Sequence of chain 27.F:
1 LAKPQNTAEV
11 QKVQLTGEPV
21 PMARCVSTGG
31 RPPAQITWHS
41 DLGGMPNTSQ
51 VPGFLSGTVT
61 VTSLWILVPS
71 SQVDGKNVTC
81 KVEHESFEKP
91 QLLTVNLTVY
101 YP

Binding-site contacts:
Ligand atom C4 contacts residue ASN77 of chain 27.F at 4.2 Å.
Ligand atom O6 contacts residue THR94 of chain 27.F at 4.0 Å.
Ligand atom C6 contacts residue THR94 of chain 27.F at 4.0 Å.
Ligand atom O5 contacts residue THR94 of chain 27.F at 3.8 Å.
Ligand atom C1 contacts residue ASN77 of chain 27.F at 1.5 Å.
Ligand atom C7 contacts residue ASN77 of chain 27.F at 2.7 Å.
Ligand atom C2 contacts residue ASN77 of chain 27.F at 2.3 Å.
Ligand atom C5 contacts residue NAG1 of chain 27.L at 4.5 Å.
Ligand atom C3 contacts residue ASN77 of chain 27.F at 3.7 Å.
Ligand atom C7 contacts residue NAG1 of chain 27.L at 4.3 Å.
Ligand atom O5 contacts residue NAG1 of chain 27.L at 4.2 Å.
Ligand atom C2 contacts residue NAG1 of chain 27.L at 4.3 Å.
Ligand atom C8 contacts residue NAG1 of chain 27.L at 4.3 Å.
Ligand atom O7 contacts residue ASN77 of chain 27.F at 2.3 Å (h-bond).
Ligand atom N2 contacts residue NAG1 of chain 27.L at 4.2 Å.
Ligand atom C1 contacts residue NAG1 of chain 27.L at 3.4 Å.
Ligand atom C5 contacts residue ASN77 of chain 27.F at 3.7 Å.
Ligand atom C8 contacts residue ASN77 of chain 27.F at 4.1 Å.
Ligand atom O5 contacts residue ASN77 of chain 27.F at 2.4 Å (h-bond).
Ligand atom N2 contacts residue ASN77 of chain 27.F at 2.8 Å (h-bond).

The protein below binds the small molecule below.
Small molecule (SMILES): CC(=O)N[C@H]1[C@H](O[C@H]2[C@H](O)[C@@H](NC(C)=O)CO[C@@H]2CO)O[C@H](CO)[C@@H](O)[C@@H]1O